Sequence of chain 1.A:
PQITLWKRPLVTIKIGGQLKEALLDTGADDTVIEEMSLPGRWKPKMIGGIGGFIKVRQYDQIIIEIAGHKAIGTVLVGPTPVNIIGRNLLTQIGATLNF

The protein below binds the small molecule below.
Small molecule (SMILES): CC(C)CN(C[C@@H](O)[C@H](Cc1ccccc1)NC(=O)O[C@H]1CO[C@H]2OCC[C@H]21)S(=O)(=O)c1ccc2c(c1)OCO2

Binding-site contacts:
Ligand atom C6 contacts residue ALA28 of chain 1.A at 3.5 Å (hydrophobic).
Ligand atom O22 contacts residue GLY49 of chain 1.B at 3.7 Å.
Ligand atom O26 contacts residue ALA28 of chain 1.B at 3.7 Å.
Ligand atom C30 contacts residue GLY48 of chain 1.B at 2.9 Å.
Ligand atom C12 contacts residue GLY27 of chain 1.A at 3.4 Å.
Ligand atom O26 contacts residue ASP29 of chain 1.B at 3.2 Å (salt-bridge).
Ligand atom C36 contacts residue ILE50 of chain 1.B at 3.5 Å (hydrophobic).
Ligand atom O10 contacts residue ILE50 of chain 1.B at 3.5 Å.
Ligand atom O28 contacts residue ASP29 of chain 1.B at 2.9 Å (salt-bridge).
Ligand atom O18 contacts residue ASP25 of chain 1.B at 2.8 Å (salt-bridge).
Ligand atom C35 contacts residue VAL82 of chain 1.A at 3.5 Å (hydrophobic).
Ligand atom C32 contacts residue ASP25 of chain 1.A at 3.3 Å.
Ligand atom C4 contacts residue GLY48 of chain 1.A at 3.4 Å.
Ligand atom C13 contacts residue GLY27 of chain 1.A at 3.7 Å.
Ligand atom C27 contacts residue ASP29 of chain 1.B at 3.6 Å.
Ligand atom C15 contacts residue VAL82 of chain 1.B at 3.6 Å (hydrophobic).
Ligand atom N20 contacts residue GLY27 of chain 1.B at 3.2 Å (h-bond).
Ligand atom C37 contacts residue ILE50 of chain 1.B at 3.6 Å (hydrophobic).
Ligand atom O39 contacts residue ASP30 of chain 1.A at 2.8 Å (salt-bridge).
Ligand atom C16 contacts residue ASP25 of chain 1.A at 3.1 Å.
Ligand atom C29 contacts residue GLY27 of chain 1.B at 3.4 Å.
Ligand atom O9 contacts residue ILE50 of chain 1.B at 3.5 Å.
Ligand atom C17 contacts residue ASP25 of chain 1.B at 3.5 Å.
Ligand atom C7 contacts residue ALA28 of chain 1.A at 3.5 Å (hydrophobic).
Ligand atom O10 contacts residue GLY49 of chain 1.A at 3.0 Å.
Ligand atom C33 contacts residue GLY27 of chain 1.B at 3.7 Å.
Ligand atom O23 contacts residue ALA28 of chain 1.B at 3.6 Å.
Ligand atom C17 contacts residue ASP25 of chain 1.A at 3.2 Å.
Ligand atom C7 contacts residue ASP30 of chain 1.A at 3.4 Å.
Ligand atom O26 contacts residue ASP30 of chain 1.B at 3.3 Å (salt-bridge).
Ligand atom O41 contacts residue GLY48 of chain 1.A at 3.7 Å.
Ligand atom C31 contacts residue GLY48 of chain 1.B at 3.4 Å.
Ligand atom O18 contacts residue GLY27 of chain 1.B at 3.4 Å.
Ligand atom C35 contacts residue GLY48 of chain 1.B at 3.5 Å.
Ligand atom O18 contacts residue ASP25 of chain 1.A at 2.5 Å (salt-bridge).
Ligand atom O9 contacts residue ILE84 of chain 1.A at 3.7 Å.
Ligand atom C40 contacts residue ASP30 of chain 1.A at 3.0 Å.
Ligand atom C36 contacts residue PRO81 of chain 1.A at 3.6 Å (hydrophobic).
Ligand atom C36 contacts residue GLY49 of chain 1.B at 3.3 Å.
Ligand atom C34 contacts residue VAL82 of chain 1.A at 3.3 Å (hydrophobic).

Sequence of chain 1.B:
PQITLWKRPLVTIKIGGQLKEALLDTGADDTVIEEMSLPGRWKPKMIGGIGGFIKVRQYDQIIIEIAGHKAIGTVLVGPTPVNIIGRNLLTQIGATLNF